Sequence of chain 1.B:
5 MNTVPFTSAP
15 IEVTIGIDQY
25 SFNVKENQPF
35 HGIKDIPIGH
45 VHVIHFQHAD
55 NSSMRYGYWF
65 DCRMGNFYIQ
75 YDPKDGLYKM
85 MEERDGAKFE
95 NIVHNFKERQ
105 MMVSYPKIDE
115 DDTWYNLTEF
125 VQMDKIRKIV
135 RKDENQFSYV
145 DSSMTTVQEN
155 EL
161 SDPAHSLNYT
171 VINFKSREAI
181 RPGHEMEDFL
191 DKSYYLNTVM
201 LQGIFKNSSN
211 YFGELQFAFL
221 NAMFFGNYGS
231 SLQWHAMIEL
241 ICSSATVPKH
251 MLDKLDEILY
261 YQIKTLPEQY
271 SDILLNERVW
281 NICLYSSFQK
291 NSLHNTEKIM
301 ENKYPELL

A small-molecule ligand and the protein it binds are described below.
Small molecule (SMILES): COCCNC(=O)c1cncc(Br)c1

Binding-site contacts:
Ligand atom C5 contacts residue LYS129 of chain 1.B at 3.8 Å.
Ligand atom O contacts residue THR170 of chain 1.B at 4.3 Å.
Ligand atom C5 contacts residue ILE133 of chain 1.B at 4.3 Å (hydrophobic).
Ligand atom C1 contacts residue ILE133 of chain 1.B at 3.9 Å (hydrophobic).
Ligand atom N1 contacts residue GLU214 of chain 1.B at 3.6 Å (salt-bridge).
Ligand atom O1 contacts residue LYS129 of chain 1.B at 4.2 Å.
Ligand atom C4 contacts residue ASN210 of chain 1.B at 3.6 Å.
Ligand atom C4 contacts residue LYS129 of chain 1.B at 3.6 Å.
Ligand atom BR contacts residue GLU214 of chain 1.B at 3.9 Å.
Ligand atom C8 contacts residue GLY213 of chain 1.B at 4.0 Å.
Ligand atom O1 contacts residue PHE205 of chain 1.B at 3.6 Å.
Ligand atom N contacts residue LYS129 of chain 1.B at 4.3 Å.
Ligand atom C7 contacts residue LYS129 of chain 1.B at 3.7 Å.
Ligand atom C8 contacts residue GLU214 of chain 1.B at 4.0 Å.
Ligand atom C2 contacts residue LYS129 of chain 1.B at 4.0 Å.
Ligand atom C8 contacts residue LYS129 of chain 1.B at 3.5 Å.
Ligand atom BR contacts residue ILE133 of chain 1.B at 4.0 Å.
Ligand atom C3 contacts residue LYS129 of chain 1.B at 4.0 Å.
Ligand atom C7 contacts residue GLU214 of chain 1.B at 3.4 Å.
Ligand atom N1 contacts residue LYS129 of chain 1.B at 3.6 Å.
Ligand atom BR contacts residue PHE217 of chain 1.B at 3.5 Å.
Ligand atom C7 contacts residue GLY213 of chain 1.B at 3.1 Å.
Ligand atom N1 contacts residue GLY213 of chain 1.B at 3.3 Å.
Ligand atom C6 contacts residue GLY213 of chain 1.B at 3.7 Å.
Ligand atom O1 contacts residue ASN210 of chain 1.B at 2.9 Å.
Ligand atom C3 contacts residue ASN210 of chain 1.B at 3.9 Å.
Ligand atom BR contacts residue ILE130 of chain 1.B at 4.2 Å.
Ligand atom C2 contacts residue ILE133 of chain 1.B at 3.6 Å (hydrophobic).
Ligand atom C8 contacts residue ASN210 of chain 1.B at 3.2 Å.
Ligand atom N1 contacts residue PHE124 of chain 1.B at 3.9 Å.
Ligand atom C6 contacts residue GLU214 of chain 1.B at 3.6 Å.
Ligand atom C2 contacts residue GLU214 of chain 1.B at 3.9 Å.
Ligand atom C3 contacts residue PHE205 of chain 1.B at 4.1 Å (hydrophobic).
Ligand atom C1 contacts residue LYS132 of chain 1.B at 3.9 Å.
Ligand atom C5 contacts residue GLU214 of chain 1.B at 3.7 Å.
Ligand atom C4 contacts residue GLU214 of chain 1.B at 4.2 Å.
Ligand atom N1 contacts residue ASN210 of chain 1.B at 3.8 Å.
Ligand atom C6 contacts residue LYS129 of chain 1.B at 3.8 Å.
Ligand atom BR contacts residue GLY213 of chain 1.B at 4.2 Å.
Ligand atom N contacts residue GLU214 of chain 1.B at 4.2 Å.